Sequence of chain 1.A:
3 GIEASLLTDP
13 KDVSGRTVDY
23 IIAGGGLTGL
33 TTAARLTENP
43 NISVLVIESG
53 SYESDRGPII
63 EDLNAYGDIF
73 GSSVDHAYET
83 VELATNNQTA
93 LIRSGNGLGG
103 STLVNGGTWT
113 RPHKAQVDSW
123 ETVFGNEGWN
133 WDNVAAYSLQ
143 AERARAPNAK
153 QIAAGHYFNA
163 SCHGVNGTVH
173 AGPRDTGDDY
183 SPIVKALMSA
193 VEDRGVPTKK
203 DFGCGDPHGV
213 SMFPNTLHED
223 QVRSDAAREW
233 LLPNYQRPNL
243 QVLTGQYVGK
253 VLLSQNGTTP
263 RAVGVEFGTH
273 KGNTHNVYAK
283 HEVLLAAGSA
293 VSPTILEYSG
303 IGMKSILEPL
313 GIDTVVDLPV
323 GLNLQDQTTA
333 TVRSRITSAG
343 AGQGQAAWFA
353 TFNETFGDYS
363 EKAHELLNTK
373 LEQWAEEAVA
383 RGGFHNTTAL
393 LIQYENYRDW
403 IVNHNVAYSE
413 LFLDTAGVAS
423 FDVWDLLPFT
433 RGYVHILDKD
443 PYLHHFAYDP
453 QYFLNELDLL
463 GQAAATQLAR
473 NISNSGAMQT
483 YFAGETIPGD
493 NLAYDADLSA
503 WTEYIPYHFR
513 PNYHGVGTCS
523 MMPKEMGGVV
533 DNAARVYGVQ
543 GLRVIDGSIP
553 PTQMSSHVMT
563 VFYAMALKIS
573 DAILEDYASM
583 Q

A small-molecule ligand and the protein it binds are described below.
Small molecule (SMILES): CC(=O)N[C@H]1[C@H](O[C@H]2[C@H](O)[C@@H](NC(C)=O)CO[C@@H]2CO)O[C@H](CO)[C@@H](O[C@@H]2O[C@H](CO)[C@@H](O)[C@H](O[C@H]3O[C@H](CO)[C@@H](O)[C@H](O)[C@@H]3O[C@H]3O[C@H](CO)[C@@H](O)[C@H](O)[C@@H]3O)[C@@H]2O)[C@@H]1O

Binding-site contacts:
Ligand atom C7 contacts residue TYR509 of chain 1.A at 3.9 Å (hydrophobic).
Ligand atom O5 contacts residue ASN89 of chain 1.A at 2.3 Å (h-bond).
Ligand atom C8 contacts residue ASN88 of chain 1.A at 4.2 Å.
Ligand atom C8 contacts residue THR87 of chain 1.A at 3.4 Å.
Ligand atom N2 contacts residue ASN89 of chain 1.A at 2.8 Å (h-bond).
Ligand atom C3 contacts residue ASN89 of chain 1.A at 3.7 Å.
Ligand atom C8 contacts residue ASN89 of chain 1.A at 4.5 Å.
Ligand atom C5 contacts residue ASN89 of chain 1.A at 3.6 Å.
Ligand atom C4 contacts residue ASN89 of chain 1.A at 4.1 Å.
Ligand atom C7 contacts residue ASN89 of chain 1.A at 3.4 Å.
Ligand atom C2 contacts residue ASN89 of chain 1.A at 2.4 Å.
Ligand atom N2 contacts residue ALA86 of chain 1.A at 4.3 Å.
Ligand atom O7 contacts residue TYR509 of chain 1.A at 3.6 Å.
Ligand atom C1 contacts residue ASN89 of chain 1.A at 1.4 Å.
Ligand atom C8 contacts residue TYR509 of chain 1.A at 3.3 Å (hydrophobic).
Ligand atom O7 contacts residue ASN89 of chain 1.A at 3.6 Å.
Ligand atom C8 contacts residue ALA86 of chain 1.A at 4.2 Å (hydrophobic).